Sequence of chain 3.A:
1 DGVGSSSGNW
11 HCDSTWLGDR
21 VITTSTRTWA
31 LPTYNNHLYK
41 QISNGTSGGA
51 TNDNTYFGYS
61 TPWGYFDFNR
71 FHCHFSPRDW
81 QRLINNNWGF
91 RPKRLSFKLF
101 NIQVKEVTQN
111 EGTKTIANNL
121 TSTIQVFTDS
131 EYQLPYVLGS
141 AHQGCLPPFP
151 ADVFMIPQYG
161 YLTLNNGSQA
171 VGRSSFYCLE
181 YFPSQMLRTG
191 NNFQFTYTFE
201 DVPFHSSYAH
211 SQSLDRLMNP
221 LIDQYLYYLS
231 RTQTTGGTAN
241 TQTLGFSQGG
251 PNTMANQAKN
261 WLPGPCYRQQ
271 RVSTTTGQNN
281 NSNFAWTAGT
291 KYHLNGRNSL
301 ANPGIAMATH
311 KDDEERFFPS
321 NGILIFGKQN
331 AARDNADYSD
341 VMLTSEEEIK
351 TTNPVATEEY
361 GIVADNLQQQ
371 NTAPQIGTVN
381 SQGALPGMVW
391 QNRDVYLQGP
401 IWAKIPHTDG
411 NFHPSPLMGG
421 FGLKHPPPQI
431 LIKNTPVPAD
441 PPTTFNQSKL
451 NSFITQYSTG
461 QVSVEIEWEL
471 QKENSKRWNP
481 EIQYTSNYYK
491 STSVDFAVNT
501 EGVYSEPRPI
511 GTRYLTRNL

A protein and the small-molecule ligand that binds it are described below.
Small molecule (SMILES): Nc1ccn([C@H]2C[C@H](O[P](=O)(O)OC[C@H]3O[C@@H](n4cnc5c(N)ncnc54)C[C@@H]3O)[C@@H](CO)O2)c(=O)n1

Binding-site contacts:
Ligand atom C2' contacts residue HIS413 of chain 3.A at 3.7 Å.
Ligand atom N1 contacts residue PRO203 of chain 3.A at 3.8 Å.
Ligand atom C4 contacts residue ASP201 of chain 3.A at 3.5 Å.
Ligand atom N6 contacts residue VAL202 of chain 3.A at 4.2 Å.
Ligand atom N6 contacts residue PHE421 of chain 3.A at 3.8 Å.
Ligand atom N7 contacts residue ASN392 of chain 3.A at 4.2 Å.
Ligand atom OP2 contacts residue ASP409 of chain 41.A at 3.2 Å (salt-bridge).
Ligand atom C1' contacts residue PRO203 of chain 3.A at 4.1 Å (hydrophobic).
Ligand atom O3' contacts residue PRO414 of chain 3.A at 4.2 Å.
Ligand atom C8 contacts residue HIS413 of chain 3.A at 3.9 Å.
Ligand atom C6 contacts residue GLY422 of chain 3.A at 3.7 Å.
Ligand atom N7 contacts residue HIS413 of chain 3.A at 4.2 Å.
Ligand atom N6 contacts residue SER415 of chain 3.A at 3.8 Å.
Ligand atom C2' contacts residue PRO414 of chain 3.A at 3.6 Å (hydrophobic).
Ligand atom N7 contacts residue SER415 of chain 3.A at 3.9 Å.
Ligand atom C6 contacts residue PRO203 of chain 3.A at 4.0 Å (hydrophobic).
Ligand atom C5 contacts residue ARG91 of chain 3.A at 4.2 Å.
Ligand atom C2 contacts residue PRO203 of chain 3.A at 4.0 Å (hydrophobic).
Ligand atom N6 contacts residue GLY422 of chain 3.A at 3.3 Å (h-bond).
Ligand atom C4 contacts residue VAL202 of chain 3.A at 3.7 Å (hydrophobic).
Ligand atom N1 contacts residue PRO203 of chain 3.A at 4.2 Å.
Ligand atom N6 contacts residue GLY420 of chain 3.A at 3.7 Å.
Ligand atom C2' contacts residue PRO203 of chain 3.A at 3.3 Å (hydrophobic).
Ligand atom N4 contacts residue VAL202 of chain 3.A at 2.9 Å (h-bond).
Ligand atom C4 contacts residue PRO203 of chain 3.A at 4.0 Å (hydrophobic).
Ligand atom C6 contacts residue VAL202 of chain 3.A at 4.1 Å (hydrophobic).
Ligand atom C2 contacts residue GLY422 of chain 3.A at 3.2 Å.
Ligand atom C5 contacts residue PRO203 of chain 3.A at 4.0 Å (hydrophobic).
Ligand atom C5 contacts residue VAL202 of chain 3.A at 3.6 Å (hydrophobic).
Ligand atom N1 contacts residue VAL202 of chain 3.A at 3.5 Å.
Ligand atom N3 contacts residue ASP201 of chain 3.A at 4.2 Å.
Ligand atom N1 contacts residue GLY422 of chain 3.A at 2.9 Å (h-bond).
Ligand atom N4 contacts residue ASP201 of chain 3.A at 2.6 Å.
Ligand atom C6 contacts residue PRO203 of chain 3.A at 4.0 Å (hydrophobic).
Ligand atom C6 contacts residue SER415 of chain 3.A at 4.1 Å.
Ligand atom N7 contacts residue PRO203 of chain 3.A at 4.1 Å.
Ligand atom C5 contacts residue PRO203 of chain 3.A at 3.8 Å (hydrophobic).
Ligand atom C2 contacts residue VAL202 of chain 3.A at 4.1 Å (hydrophobic).
Ligand atom C5 contacts residue ASP201 of chain 3.A at 3.3 Å.
Ligand atom C4 contacts residue PRO203 of chain 3.A at 4.1 Å (hydrophobic).

Sequence of chain 41.A:
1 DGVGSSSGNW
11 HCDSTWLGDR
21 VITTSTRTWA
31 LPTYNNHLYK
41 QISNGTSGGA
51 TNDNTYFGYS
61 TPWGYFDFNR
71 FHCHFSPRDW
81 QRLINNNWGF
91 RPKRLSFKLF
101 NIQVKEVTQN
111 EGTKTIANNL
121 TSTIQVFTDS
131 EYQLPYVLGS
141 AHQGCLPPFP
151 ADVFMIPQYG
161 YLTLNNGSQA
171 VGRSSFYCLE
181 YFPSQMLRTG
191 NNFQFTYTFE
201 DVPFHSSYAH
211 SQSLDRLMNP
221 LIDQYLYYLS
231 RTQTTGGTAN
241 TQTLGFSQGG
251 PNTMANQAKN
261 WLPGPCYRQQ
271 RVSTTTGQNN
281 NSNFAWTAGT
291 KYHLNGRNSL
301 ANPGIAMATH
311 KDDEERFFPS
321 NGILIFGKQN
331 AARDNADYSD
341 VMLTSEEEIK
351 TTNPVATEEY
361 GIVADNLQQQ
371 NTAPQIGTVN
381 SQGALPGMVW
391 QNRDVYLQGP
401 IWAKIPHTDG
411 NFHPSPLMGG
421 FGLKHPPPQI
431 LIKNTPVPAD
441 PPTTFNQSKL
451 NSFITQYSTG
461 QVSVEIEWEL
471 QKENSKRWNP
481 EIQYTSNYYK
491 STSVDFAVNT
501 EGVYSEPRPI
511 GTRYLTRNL